Sequence of chain 7.B:
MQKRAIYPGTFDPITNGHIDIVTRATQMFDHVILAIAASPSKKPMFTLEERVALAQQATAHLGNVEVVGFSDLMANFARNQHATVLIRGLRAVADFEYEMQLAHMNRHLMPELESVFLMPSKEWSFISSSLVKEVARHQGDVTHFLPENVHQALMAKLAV

Sequence of chain 13.B:
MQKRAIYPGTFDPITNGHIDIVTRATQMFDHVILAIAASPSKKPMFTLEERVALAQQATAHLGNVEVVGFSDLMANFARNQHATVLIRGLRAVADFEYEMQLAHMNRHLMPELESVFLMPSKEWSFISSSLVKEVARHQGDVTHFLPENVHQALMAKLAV

Binding-site contacts:
Ligand atom C1 contacts residue ASN106 of chain 13.B at 3.1 Å.
Ligand atom C12 contacts residue ALA37 of chain 13.B at 3.7 Å (hydrophobic).
Ligand atom C5 contacts residue MET74 of chain 13.B at 4.0 Å (hydrophobic).
Ligand atom C4 contacts residue GLU134 of chain 7.B at 3.6 Å.
Ligand atom C2 contacts residue MET105 of chain 13.B at 3.6 Å (hydrophobic).
Ligand atom C3 contacts residue VAL135 of chain 7.B at 3.8 Å (hydrophobic).
Ligand atom C11 contacts residue THR10 of chain 13.B at 4.0 Å.
Ligand atom C3 contacts residue LEU131 of chain 7.B at 3.8 Å (hydrophobic).
Ligand atom CL contacts residue GLY9 of chain 13.B at 3.3 Å.
Ligand atom CL contacts residue PRO8 of chain 13.B at 3.7 Å.
Ligand atom O contacts residue ALA75 of chain 13.B at 3.0 Å (h-bond).
Ligand atom N1 contacts residue MET74 of chain 13.B at 3.0 Å (h-bond).
Ligand atom O contacts residue LEU109 of chain 13.B at 4.0 Å.
Ligand atom C11 contacts residue ALA37 of chain 13.B at 3.9 Å (hydrophobic).
Ligand atom C4 contacts residue MET74 of chain 13.B at 4.0 Å (hydrophobic).
Ligand atom C7 contacts residue ASP72 of chain 13.B at 3.6 Å.
Ligand atom C6 contacts residue HIS138 of chain 7.B at 3.7 Å.
Ligand atom C2 contacts residue LEU131 of chain 7.B at 4.0 Å (hydrophobic).
Ligand atom N1 contacts residue LEU73 of chain 13.B at 3.4 Å.
Ligand atom C1 contacts residue MET105 of chain 13.B at 4.0 Å (hydrophobic).
Ligand atom O contacts residue LEU73 of chain 13.B at 3.6 Å.
Ligand atom C contacts residue ASN106 of chain 13.B at 3.2 Å.
Ligand atom C contacts residue LEU73 of chain 13.B at 3.6 Å (hydrophobic).
Ligand atom C3 contacts residue GLU134 of chain 7.B at 3.9 Å.
Ligand atom CL contacts residue PHE70 of chain 13.B at 3.9 Å.
Ligand atom N contacts residue GLU134 of chain 7.B at 2.8 Å (salt-bridge).
Ligand atom C6 contacts residue LEU73 of chain 13.B at 4.0 Å (hydrophobic).
Ligand atom O contacts residue MET74 of chain 13.B at 3.1 Å.
Ligand atom C5 contacts residue LEU73 of chain 13.B at 3.7 Å (hydrophobic).
Ligand atom C14 contacts residue LEU73 of chain 13.B at 3.6 Å (hydrophobic).
Ligand atom C13 contacts residue ALA37 of chain 13.B at 3.9 Å (hydrophobic).
Ligand atom C contacts residue MET74 of chain 13.B at 3.6 Å (hydrophobic).
Ligand atom C5 contacts residue GLU134 of chain 7.B at 3.9 Å.
Ligand atom C2 contacts residue LEU102 of chain 13.B at 3.6 Å (hydrophobic).
Ligand atom O contacts residue ASN106 of chain 13.B at 2.7 Å (h-bond).
Ligand atom C13 contacts residue PHE70 of chain 13.B at 3.8 Å (hydrophobic).
Ligand atom C3 contacts residue LEU102 of chain 13.B at 3.6 Å (hydrophobic).
Ligand atom C2 contacts residue VAL135 of chain 7.B at 3.5 Å (hydrophobic).
Ligand atom C14 contacts residue MET74 of chain 13.B at 3.6 Å (hydrophobic).
Ligand atom C1 contacts residue LEU109 of chain 13.B at 3.6 Å (hydrophobic).

A protein and the small-molecule ligand that binds it are described below.
Small molecule (SMILES): Oc1cccc2nc(CCc3cccc(Cl)c3)[nH]c12